Sequence of chain 3.D:
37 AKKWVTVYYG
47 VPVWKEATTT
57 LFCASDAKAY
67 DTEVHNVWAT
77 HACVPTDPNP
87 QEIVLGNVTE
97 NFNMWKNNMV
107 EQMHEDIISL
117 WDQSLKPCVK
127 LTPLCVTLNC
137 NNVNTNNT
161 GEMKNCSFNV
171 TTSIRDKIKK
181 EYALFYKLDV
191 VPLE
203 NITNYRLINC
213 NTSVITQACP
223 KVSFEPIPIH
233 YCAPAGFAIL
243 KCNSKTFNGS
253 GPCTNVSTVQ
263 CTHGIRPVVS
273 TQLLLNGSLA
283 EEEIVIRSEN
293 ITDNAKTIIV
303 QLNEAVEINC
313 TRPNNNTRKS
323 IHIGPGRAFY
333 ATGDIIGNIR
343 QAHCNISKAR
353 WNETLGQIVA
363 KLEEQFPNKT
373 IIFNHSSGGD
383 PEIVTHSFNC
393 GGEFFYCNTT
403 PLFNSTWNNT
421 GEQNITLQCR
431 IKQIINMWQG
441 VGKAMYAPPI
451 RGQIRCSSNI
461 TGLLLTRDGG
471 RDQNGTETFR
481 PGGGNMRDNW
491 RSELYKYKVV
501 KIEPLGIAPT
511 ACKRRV

This small molecule binds to this protein.
Small molecule (SMILES): CC(=O)N[C@@H]1[C@@H](O)[C@H](O)[C@@H](CO)O[C@H]1O

Binding-site contacts:
Ligand atom C3 contacts residue GLU422 of chain 3.D at 3.8 Å.
Ligand atom C4 contacts residue ASN311 of chain 3.D at 4.3 Å.
Ligand atom C7 contacts residue ASN311 of chain 3.D at 4.3 Å.
Ligand atom O5 contacts residue GLU422 of chain 3.D at 3.5 Å (salt-bridge).
Ligand atom C3 contacts residue ASN311 of chain 3.D at 3.9 Å.
Ligand atom C8 contacts residue NAG1 of chain 3.U at 3.3 Å.
Ligand atom C7 contacts residue GLY421 of chain 3.D at 4.1 Å.
Ligand atom C4 contacts residue GLU422 of chain 3.D at 4.1 Å.
Ligand atom C1 contacts residue NAG1 of chain 3.U at 4.2 Å.
Ligand atom O7 contacts residue GLY421 of chain 3.D at 3.0 Å (h-bond).
Ligand atom C2 contacts residue NAG1 of chain 3.U at 4.4 Å.
Ligand atom C5 contacts residue GLU422 of chain 3.D at 3.4 Å.
Ligand atom C1 contacts residue ASN311 of chain 3.D at 1.5 Å.
Ligand atom C1 contacts residue GLU422 of chain 3.D at 3.1 Å.
Ligand atom N2 contacts residue GLU422 of chain 3.D at 4.4 Å.
Ligand atom N2 contacts residue ASN311 of chain 3.D at 3.1 Å (h-bond).
Ligand atom C2 contacts residue GLU422 of chain 3.D at 3.9 Å.
Ligand atom C5 contacts residue ASN311 of chain 3.D at 3.7 Å.
Ligand atom O7 contacts residue NAG1 of chain 3.U at 3.1 Å.
Ligand atom C2 contacts residue ASN311 of chain 3.D at 2.6 Å.
Ligand atom O5 contacts residue ASN311 of chain 3.D at 2.4 Å (h-bond).
Ligand atom N2 contacts residue NAG1 of chain 3.U at 3.5 Å.
Ligand atom O7 contacts residue GLU422 of chain 3.D at 4.5 Å.
Ligand atom C7 contacts residue NAG1 of chain 3.U at 3.4 Å.
Ligand atom O3 contacts residue GLY421 of chain 3.D at 4.0 Å.